A small-molecule ligand and the protein it binds are described below.
Small molecule (SMILES): CC(=O)N[C@@H]1[C@@H](O)[C@H](O)[C@@H](CO)O[C@H]1O

Binding-site contacts:
Ligand atom C8 contacts residue ASN179 of chain 1.A at 4.3 Å.
Ligand atom N2 contacts residue ASN179 of chain 1.A at 2.7 Å (h-bond).
Ligand atom N2 contacts residue VAL307 of chain 1.A at 4.5 Å.
Ligand atom C7 contacts residue ASN179 of chain 1.A at 3.2 Å.
Ligand atom C1 contacts residue ASN305 of chain 1.A at 4.4 Å.
Ligand atom C8 contacts residue VAL307 of chain 1.A at 4.2 Å (hydrophobic).
Ligand atom O7 contacts residue ASN179 of chain 1.A at 3.3 Å (h-bond).
Ligand atom O5 contacts residue ASN179 of chain 1.A at 2.4 Å (h-bond).
Ligand atom C2 contacts residue ASN179 of chain 1.A at 2.3 Å.
Ligand atom C6 contacts residue THR181 of chain 1.A at 3.9 Å.
Ligand atom C6 contacts residue TYR198 of chain 1.A at 4.0 Å (hydrophobic).
Ligand atom C6 contacts residue GLU200 of chain 1.A at 4.5 Å.
Ligand atom C1 contacts residue ASN179 of chain 1.A at 1.4 Å.
Ligand atom O5 contacts residue THR181 of chain 1.A at 4.0 Å.
Ligand atom O5 contacts residue GLU200 of chain 1.A at 4.0 Å.
Ligand atom C3 contacts residue ASN179 of chain 1.A at 3.7 Å.
Ligand atom C8 contacts residue GLU177 of chain 1.A at 4.1 Å.
Ligand atom C4 contacts residue ASN179 of chain 1.A at 4.1 Å.
Ligand atom O6 contacts residue GLU200 of chain 1.A at 3.3 Å (salt-bridge).
Ligand atom C5 contacts residue ASN179 of chain 1.A at 3.6 Å.
Ligand atom O6 contacts residue TYR198 of chain 1.A at 4.2 Å.
Ligand atom C5 contacts residue THR181 of chain 1.A at 4.2 Å.

Sequence of chain 1.A:
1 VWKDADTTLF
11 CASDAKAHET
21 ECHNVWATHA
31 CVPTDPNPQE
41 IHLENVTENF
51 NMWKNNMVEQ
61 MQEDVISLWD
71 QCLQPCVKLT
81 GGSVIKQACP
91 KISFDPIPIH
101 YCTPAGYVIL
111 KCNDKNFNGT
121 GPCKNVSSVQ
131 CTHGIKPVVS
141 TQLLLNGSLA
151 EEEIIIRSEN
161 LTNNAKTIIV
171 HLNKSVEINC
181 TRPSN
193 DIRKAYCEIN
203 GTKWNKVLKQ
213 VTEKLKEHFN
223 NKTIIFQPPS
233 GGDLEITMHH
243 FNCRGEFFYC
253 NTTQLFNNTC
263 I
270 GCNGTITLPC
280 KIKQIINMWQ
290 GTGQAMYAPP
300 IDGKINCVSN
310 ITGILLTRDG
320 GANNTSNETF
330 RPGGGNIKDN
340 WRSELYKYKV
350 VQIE